Sequence of chain 1.A:
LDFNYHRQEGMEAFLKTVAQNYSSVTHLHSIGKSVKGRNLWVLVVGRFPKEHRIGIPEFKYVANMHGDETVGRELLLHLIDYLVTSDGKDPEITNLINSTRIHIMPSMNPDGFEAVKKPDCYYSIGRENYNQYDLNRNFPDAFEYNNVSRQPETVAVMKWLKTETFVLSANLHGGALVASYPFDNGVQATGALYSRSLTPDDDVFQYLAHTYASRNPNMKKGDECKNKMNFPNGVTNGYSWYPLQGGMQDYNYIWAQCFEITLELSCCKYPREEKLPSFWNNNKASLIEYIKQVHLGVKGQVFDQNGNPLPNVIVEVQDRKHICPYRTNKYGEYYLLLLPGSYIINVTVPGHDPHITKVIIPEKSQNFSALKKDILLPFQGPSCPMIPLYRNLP

Binding-site contacts:
Ligand atom O5 contacts residue ARG47 of chain 1.A at 2.8 Å (salt-bridge).
Ligand atom C8 contacts residue ASN98 of chain 1.A at 3.3 Å.
Ligand atom N2 contacts residue ASN98 of chain 1.A at 2.9 Å (h-bond).
Ligand atom C5 contacts residue ARG47 of chain 1.A at 3.6 Å.
Ligand atom C5 contacts residue ASN98 of chain 1.A at 3.7 Å.
Ligand atom O7 contacts residue ASN98 of chain 1.A at 3.6 Å.
Ligand atom C1 contacts residue ARG47 of chain 1.A at 3.7 Å.
Ligand atom C1 contacts residue THR94 of chain 1.A at 4.4 Å.
Ligand atom O5 contacts residue ASN98 of chain 1.A at 2.4 Å (h-bond).
Ligand atom C6 contacts residue ARG47 of chain 1.A at 3.1 Å.
Ligand atom O6 contacts residue ARG47 of chain 1.A at 2.9 Å (salt-bridge).
Ligand atom C1 contacts residue ASN98 of chain 1.A at 1.5 Å.
Ligand atom C2 contacts residue ASN98 of chain 1.A at 2.5 Å.
Ligand atom C7 contacts residue ASN98 of chain 1.A at 3.0 Å.
Ligand atom C4 contacts residue ASN98 of chain 1.A at 4.3 Å.
Ligand atom C3 contacts residue ASN98 of chain 1.A at 3.8 Å.
Ligand atom O7 contacts residue ASN95 of chain 1.A at 4.2 Å.

A protein and the small-molecule ligand that binds it are described below.
Small molecule (SMILES): CC(=O)N[C@H]1[C@H](O[C@H]2[C@H](O)[C@@H](NC(C)=O)CO[C@@H]2CO)O[C@H](CO)[C@@H](O)[C@@H]1O